A small-molecule ligand and the protein it binds are described below.
Small molecule (SMILES): CC(=O)N[C@@H]1[C@@H](O)[C@H](O)[C@@H](CO)O[C@H]1O

Sequence of chain 1.A:
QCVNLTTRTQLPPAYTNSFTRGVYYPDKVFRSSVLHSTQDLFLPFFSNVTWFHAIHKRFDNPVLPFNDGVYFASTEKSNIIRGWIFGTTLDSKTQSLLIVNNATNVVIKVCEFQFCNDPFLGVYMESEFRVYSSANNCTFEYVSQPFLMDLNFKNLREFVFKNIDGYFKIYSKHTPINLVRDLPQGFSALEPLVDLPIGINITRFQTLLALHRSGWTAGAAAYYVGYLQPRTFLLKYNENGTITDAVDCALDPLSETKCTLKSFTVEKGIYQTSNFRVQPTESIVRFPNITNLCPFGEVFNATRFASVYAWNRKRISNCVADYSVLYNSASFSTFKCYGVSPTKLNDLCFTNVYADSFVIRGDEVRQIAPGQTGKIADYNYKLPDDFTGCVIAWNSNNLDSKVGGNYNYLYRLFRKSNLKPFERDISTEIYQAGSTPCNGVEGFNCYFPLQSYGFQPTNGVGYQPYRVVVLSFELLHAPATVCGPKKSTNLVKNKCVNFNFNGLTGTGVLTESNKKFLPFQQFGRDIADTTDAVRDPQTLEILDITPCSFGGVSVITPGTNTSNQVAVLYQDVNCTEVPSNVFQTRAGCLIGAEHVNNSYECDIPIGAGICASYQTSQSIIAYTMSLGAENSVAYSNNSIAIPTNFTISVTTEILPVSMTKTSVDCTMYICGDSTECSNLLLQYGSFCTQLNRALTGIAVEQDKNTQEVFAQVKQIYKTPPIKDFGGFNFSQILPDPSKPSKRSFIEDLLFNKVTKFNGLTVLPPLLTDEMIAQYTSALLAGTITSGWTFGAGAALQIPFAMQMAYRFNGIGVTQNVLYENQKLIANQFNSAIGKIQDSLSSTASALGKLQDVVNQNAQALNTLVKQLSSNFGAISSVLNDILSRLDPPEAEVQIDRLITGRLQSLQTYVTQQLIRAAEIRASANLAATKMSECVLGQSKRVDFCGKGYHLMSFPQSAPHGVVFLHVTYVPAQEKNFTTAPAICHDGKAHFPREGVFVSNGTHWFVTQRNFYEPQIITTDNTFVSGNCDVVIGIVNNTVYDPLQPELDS

Binding-site contacts:
Ligand atom C7 contacts residue ASN164 of chain 1.A at 4.3 Å.
Ligand atom C5 contacts residue ASN165 of chain 1.A at 3.7 Å.
Ligand atom O5 contacts residue ASN165 of chain 1.A at 2.5 Å (h-bond).
Ligand atom C4 contacts residue ASN165 of chain 1.A at 4.2 Å.
Ligand atom C1 contacts residue GLU132 of chain 1.A at 4.1 Å.
Ligand atom C1 contacts residue ASN165 of chain 1.A at 1.5 Å.
Ligand atom C3 contacts residue ASN165 of chain 1.A at 3.8 Å.
Ligand atom N2 contacts residue ASN164 of chain 1.A at 4.2 Å.
Ligand atom O5 contacts residue GLU132 of chain 1.A at 4.4 Å.
Ligand atom C2 contacts residue GLU132 of chain 1.A at 4.3 Å.
Ligand atom N2 contacts residue ASN165 of chain 1.A at 2.8 Å (h-bond).
Ligand atom C7 contacts residue ASN165 of chain 1.A at 3.9 Å.
Ligand atom C2 contacts residue ASN165 of chain 1.A at 2.4 Å.
Ligand atom C8 contacts residue ASN164 of chain 1.A at 3.3 Å.